Binding-site contacts:
Ligand atom O6 contacts residue DC5 of chain 1.B at 2.9 Å (h-bond).
Ligand atom N1 contacts residue DC5 of chain 1.B at 2.8 Å (h-bond).
Ligand atom OP1 contacts residue LYS126 of chain 1.C at 2.9 Å (salt-bridge).
Ligand atom C4 contacts residue DG6 of chain 1.B at 3.4 Å.
Ligand atom O4' contacts residue GLN80 of chain 1.C at 3.0 Å.
Ligand atom N6 contacts residue T5S2 of chain 1.B at 3.0 Å (h-bond).
Ligand atom N3 contacts residue GLN80 of chain 1.C at 3.1 Å (h-bond).
Ligand atom N2 contacts residue DG6 of chain 1.B at 3.3 Å.
Ligand atom O2 contacts residue DG6 of chain 1.B at 2.8 Å (h-bond).
Ligand atom OP1 contacts residue THR129 of chain 1.C at 2.6 Å (h-bond).
Ligand atom OP1 contacts residue ASN78 of chain 1.C at 3.3 Å.
Ligand atom C1' contacts residue GLN80 of chain 1.C at 3.2 Å.
Ligand atom C2 contacts residue DG3 of chain 1.B at 3.5 Å.
Ligand atom N2 contacts residue DC5 of chain 1.B at 2.8 Å (h-bond).
Ligand atom N4 contacts residue DG3 of chain 1.B at 2.8 Å (h-bond).
Ligand atom O3' contacts residue LYS126 of chain 1.C at 3.0 Å (salt-bridge).
Ligand atom N3 contacts residue DG6 of chain 1.B at 2.9 Å (h-bond).
Ligand atom N1 contacts residue T5S2 of chain 1.B at 2.8 Å (h-bond).
Ligand atom N1 contacts residue DG6 of chain 1.B at 3.5 Å (h-bond).
Ligand atom O5' contacts residue ASN78 of chain 1.C at 2.9 Å (h-bond).
Ligand atom O2' contacts residue GLU55 of chain 1.C at 2.9 Å (salt-bridge).
Ligand atom N4 contacts residue DG6 of chain 1.B at 2.9 Å (h-bond).
Ligand atom O3' contacts residue ASN78 of chain 1.C at 3.2 Å (h-bond).
Ligand atom O2' contacts residue GLN80 of chain 1.C at 3.4 Å (h-bond).
Ligand atom O3' contacts residue GLU55 of chain 1.C at 3.1 Å (salt-bridge).
Ligand atom N3 contacts residue ASN51 of chain 1.C at 3.1 Å (h-bond).
Ligand atom O3' contacts residue MG1 of chain 1.D at 2.4 Å.
Ligand atom N1 contacts residue T5S4 of chain 1.B at 2.8 Å (h-bond).
Ligand atom O3' contacts residue ASN78 of chain 1.C at 3.4 Å (h-bond).
Ligand atom C6 contacts residue DG3 of chain 1.B at 3.5 Å.
Ligand atom O2 contacts residue DG3 of chain 1.B at 2.9 Å (h-bond).
Ligand atom O2' contacts residue ASN78 of chain 1.C at 2.8 Å (h-bond).
Ligand atom N3 contacts residue DG3 of chain 1.B at 2.8 Å (h-bond).
Ligand atom N3 contacts residue DG6 of chain 1.B at 3.2 Å.
Ligand atom N6 contacts residue T5S4 of chain 1.B at 3.0 Å (h-bond).
Ligand atom N1 contacts residue DG3 of chain 1.B at 3.4 Å.
Ligand atom C2 contacts residue DC5 of chain 1.B at 3.5 Å.
Ligand atom N3 contacts residue DG3 of chain 1.B at 3.3 Å.
Ligand atom O2' contacts residue GLN80 of chain 1.C at 3.0 Å (h-bond).
Ligand atom C2 contacts residue DG6 of chain 1.B at 3.4 Å.

Sequence of chain 1.C:
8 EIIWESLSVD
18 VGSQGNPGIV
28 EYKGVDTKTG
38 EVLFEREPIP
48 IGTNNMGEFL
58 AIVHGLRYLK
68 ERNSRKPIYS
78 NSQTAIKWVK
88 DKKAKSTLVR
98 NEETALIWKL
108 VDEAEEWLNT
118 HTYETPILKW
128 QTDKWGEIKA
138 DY

This small molecule binds to this protein.
Small molecule (SMILES): Nc1ccn([C@@H]2O[C@H](CO[P](=O)(O)O[C@H]3[C@@H](O)[C@H](n4ccc(=O)[nH]c4=O)O[C@@H]3CO)[C@@H](O[P](=O)(O)OC[C@H]3O[C@@H](n4cnc5c(=O)nc(N)[nH]c54)[C@H](O)[C@@H]3O[P](=O)(O)OC[C@H]3O[C@@H](n4cnc5c(N)ncnc54)[C@H](O)[C@@H]3O[P](=O)(O)OC[C@H]3O[C@@H](n4ccc(N)nc4=O)[C@H](O)[C@@H]3O[P](=O)(O)OC[C@H]3O[C@@H](n4cnc5c(N)ncnc54)[C@H](O)[C@@H]3O)[C@H]2O)c(=O)n1